This protein binds this small molecule.
Small molecule (SMILES): Nc1ncnc2c1ncn2[C@@H]1O[C@H](CO[P](=O)(O)O[P](=O)(O)OC[C@H]2O[C@@H](O)[C@H](O)[C@@H]2O)[C@@H](O)[C@H]1O

Binding-site contacts:
Ligand atom O4D contacts residue ASP1426 of chain 1.C at 3.2 Å (salt-bridge).
Ligand atom O4D contacts residue ARG1428 of chain 1.C at 2.8 Å (salt-bridge).
Ligand atom C1D contacts residue ASP1426 of chain 1.C at 3.4 Å.
Ligand atom O1D contacts residue CYS1424 of chain 1.C at 3.1 Å (h-bond).
Ligand atom O2D contacts residue HIS1479 of chain 1.C at 2.9 Å (h-bond).
Ligand atom O2' contacts residue TRP1264 of chain 1.C at 3.2 Å.
Ligand atom O3D contacts residue ASP1330 of chain 1.C at 3.0 Å (salt-bridge).
Ligand atom O2B contacts residue GLY1370 of chain 1.C at 3.2 Å (h-bond).
Ligand atom C5D contacts residue ARG1428 of chain 1.C at 3.4 Å.
Ligand atom O1B contacts residue ARG1360 of chain 1.C at 3.4 Å (salt-bridge).
Ligand atom O5D contacts residue GLY1370 of chain 1.C at 3.3 Å (h-bond).
Ligand atom C4D contacts residue ARG1428 of chain 1.C at 3.6 Å.
Ligand atom C4 contacts residue TRP1264 of chain 1.C at 3.5 Å (hydrophobic).
Ligand atom C6 contacts residue ASN1326 of chain 1.C at 3.6 Å.
Ligand atom C2 contacts residue GLY1321 of chain 1.C at 3.6 Å.
Ligand atom N6 contacts residue LYS1322 of chain 1.C at 3.0 Å (salt-bridge).
Ligand atom O5D contacts residue GLY1371 of chain 1.C at 3.5 Å.
Ligand atom PA contacts residue MG1 of chain 1.DA at 3.5 Å.
Ligand atom C2D contacts residue ASP1330 of chain 1.C at 3.6 Å.
Ligand atom C4 contacts residue PHE1372 of chain 1.C at 3.6 Å (hydrophobic).
Ligand atom PB contacts residue MG1 of chain 1.CA at 3.4 Å.
Ligand atom O1D contacts residue ASP1426 of chain 1.C at 2.9 Å (salt-bridge).
Ligand atom N7 contacts residue PHE1372 of chain 1.C at 3.6 Å.
Ligand atom C2 contacts residue LEU1319 of chain 1.C at 3.6 Å (hydrophobic).
Ligand atom N6 contacts residue ASN1326 of chain 1.C at 2.7 Å (h-bond).
Ligand atom O2A contacts residue MG1 of chain 1.DA at 3.2 Å.
Ligand atom O2D contacts residue ASP1330 of chain 1.C at 2.7 Å (salt-bridge).
Ligand atom C2' contacts residue TRP1264 of chain 1.C at 3.5 Å (hydrophobic).
Ligand atom O1B contacts residue ARG1428 of chain 1.C at 3.4 Å (salt-bridge).
Ligand atom O2A contacts residue MG1 of chain 1.EA at 2.8 Å.
Ligand atom O1A contacts residue GLU1386 of chain 1.C at 3.1 Å (salt-bridge).
Ligand atom N1 contacts residue GLY1321 of chain 1.C at 3.1 Å (h-bond).
Ligand atom C3D contacts residue ASP1330 of chain 1.C at 3.5 Å.
Ligand atom C5 contacts residue TRP1264 of chain 1.C at 3.5 Å (hydrophobic).
Ligand atom O1D contacts residue VAL1435 of chain 1.C at 3.3 Å.
Ligand atom O2B contacts residue MG1 of chain 1.CA at 2.0 Å.
Ligand atom N3 contacts residue TRP1264 of chain 1.C at 3.6 Å.
Ligand atom O1A contacts residue MG1 of chain 1.DA at 3.0 Å.
Ligand atom O1A contacts residue GLU1390 of chain 1.C at 2.6 Å (salt-bridge).
Ligand atom O2B contacts residue GLU1390 of chain 1.C at 3.3 Å (salt-bridge).

Sequence of chain 1.C:
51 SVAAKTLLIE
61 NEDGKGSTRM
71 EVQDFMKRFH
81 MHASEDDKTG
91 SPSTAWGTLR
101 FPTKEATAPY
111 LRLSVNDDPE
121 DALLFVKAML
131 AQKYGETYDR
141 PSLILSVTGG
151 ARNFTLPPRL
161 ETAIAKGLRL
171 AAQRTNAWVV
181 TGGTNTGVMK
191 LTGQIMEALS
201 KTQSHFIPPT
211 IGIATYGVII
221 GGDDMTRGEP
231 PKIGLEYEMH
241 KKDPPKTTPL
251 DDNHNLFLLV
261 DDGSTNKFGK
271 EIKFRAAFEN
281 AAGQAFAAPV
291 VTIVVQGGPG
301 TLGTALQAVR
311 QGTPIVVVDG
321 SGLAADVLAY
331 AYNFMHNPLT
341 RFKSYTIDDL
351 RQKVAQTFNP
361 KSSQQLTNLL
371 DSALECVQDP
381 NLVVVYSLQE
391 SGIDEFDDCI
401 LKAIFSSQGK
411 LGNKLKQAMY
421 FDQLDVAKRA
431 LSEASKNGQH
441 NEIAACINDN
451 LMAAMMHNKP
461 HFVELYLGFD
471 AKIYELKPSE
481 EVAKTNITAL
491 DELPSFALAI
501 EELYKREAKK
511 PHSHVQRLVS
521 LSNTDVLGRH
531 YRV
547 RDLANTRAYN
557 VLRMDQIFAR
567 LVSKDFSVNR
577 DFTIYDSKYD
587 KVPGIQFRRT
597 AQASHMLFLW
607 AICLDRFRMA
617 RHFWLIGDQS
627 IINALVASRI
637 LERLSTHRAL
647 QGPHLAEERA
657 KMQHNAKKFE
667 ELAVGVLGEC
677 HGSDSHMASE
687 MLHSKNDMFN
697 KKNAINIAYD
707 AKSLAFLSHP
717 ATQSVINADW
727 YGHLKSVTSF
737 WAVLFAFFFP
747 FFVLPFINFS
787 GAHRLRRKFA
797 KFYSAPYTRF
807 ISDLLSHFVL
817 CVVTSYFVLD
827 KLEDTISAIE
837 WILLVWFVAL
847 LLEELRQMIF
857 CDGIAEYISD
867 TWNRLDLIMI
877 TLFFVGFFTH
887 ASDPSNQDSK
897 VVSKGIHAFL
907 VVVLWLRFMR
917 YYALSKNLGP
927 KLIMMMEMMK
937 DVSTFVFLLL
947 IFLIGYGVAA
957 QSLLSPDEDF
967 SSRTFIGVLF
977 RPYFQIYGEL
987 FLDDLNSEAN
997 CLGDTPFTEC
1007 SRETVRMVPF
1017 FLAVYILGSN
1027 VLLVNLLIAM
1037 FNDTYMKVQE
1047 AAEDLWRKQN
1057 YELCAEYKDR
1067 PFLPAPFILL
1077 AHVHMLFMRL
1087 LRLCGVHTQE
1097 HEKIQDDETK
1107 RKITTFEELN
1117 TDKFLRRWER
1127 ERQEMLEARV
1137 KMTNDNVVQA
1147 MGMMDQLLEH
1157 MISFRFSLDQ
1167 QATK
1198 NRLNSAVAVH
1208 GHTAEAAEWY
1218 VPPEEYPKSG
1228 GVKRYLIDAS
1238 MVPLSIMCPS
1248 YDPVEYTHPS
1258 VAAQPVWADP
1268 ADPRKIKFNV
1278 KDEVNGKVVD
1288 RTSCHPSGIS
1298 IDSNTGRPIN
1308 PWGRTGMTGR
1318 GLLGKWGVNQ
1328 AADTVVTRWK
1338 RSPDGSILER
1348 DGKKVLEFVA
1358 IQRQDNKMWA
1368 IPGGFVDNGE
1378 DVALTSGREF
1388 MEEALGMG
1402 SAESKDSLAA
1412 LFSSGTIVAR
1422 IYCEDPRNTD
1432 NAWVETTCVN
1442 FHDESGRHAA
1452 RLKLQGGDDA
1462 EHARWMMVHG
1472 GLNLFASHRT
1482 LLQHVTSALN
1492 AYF